This protein binds this small molecule.
Small molecule (SMILES): CC(=O)N[C@@H]1[C@@H](O[C@@H]2O[C@@H](C)[C@@H](O)[C@@H](O)[C@@H]2O)[C@H](O[C@@H]2O[C@H](CO)[C@H](O)[C@H](O[C@]3(C(=O)O)C[C@H](O)[C@@H](NC(C)=O)[C@H]([C@H](O)[C@H](O)CO)O3)[C@H]2O)[C@@H](CO)O[C@H]1O

Sequence of chain 1.A:
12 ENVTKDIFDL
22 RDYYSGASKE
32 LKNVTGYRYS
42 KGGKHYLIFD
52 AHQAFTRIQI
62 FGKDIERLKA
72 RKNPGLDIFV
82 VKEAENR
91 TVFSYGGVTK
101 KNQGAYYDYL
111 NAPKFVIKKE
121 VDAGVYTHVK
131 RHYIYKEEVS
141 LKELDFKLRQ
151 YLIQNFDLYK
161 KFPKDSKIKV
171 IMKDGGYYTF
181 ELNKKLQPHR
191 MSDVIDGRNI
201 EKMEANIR

Binding-site contacts:
Ligand atom O1 contacts residue GLN187 of chain 1.A at 3.0 Å (h-bond).
Ligand atom C1 contacts residue THR179 of chain 1.A at 3.6 Å.
Ligand atom C7 contacts residue TYR178 of chain 1.A at 3.8 Å (hydrophobic).
Ligand atom C3 contacts residue GLU181 of chain 1.A at 3.5 Å.
Ligand atom O8 contacts residue ARG190 of chain 1.A at 2.8 Å (salt-bridge).
Ligand atom C1 contacts residue GLN187 of chain 1.A at 3.9 Å.
Ligand atom O1A contacts residue THR179 of chain 1.A at 2.8 Å (h-bond).
Ligand atom C6 contacts residue THR179 of chain 1.A at 3.8 Å.
Ligand atom O6 contacts residue HIS189 of chain 1.A at 2.8 Å (h-bond).
Ligand atom C6 contacts residue ARG190 of chain 1.A at 3.9 Å.
Ligand atom C6 contacts residue HIS189 of chain 1.A at 3.7 Å.
Ligand atom C9 contacts residue LEU141 of chain 1.A at 3.9 Å (hydrophobic).
Ligand atom C4 contacts residue TYR177 of chain 1.A at 3.4 Å (hydrophobic).
Ligand atom O6 contacts residue ARG190 of chain 1.A at 3.6 Å.
Ligand atom N5 contacts residue TYR177 of chain 1.A at 3.0 Å (h-bond).
Ligand atom O3 contacts residue GLU181 of chain 1.A at 2.8 Å (salt-bridge).
Ligand atom O8 contacts residue TYR178 of chain 1.A at 3.0 Å.
Ligand atom O10 contacts residue TYR178 of chain 1.A at 3.8 Å.
Ligand atom O9 contacts residue ASP193 of chain 1.A at 2.6 Å (salt-bridge).
Ligand atom O1A contacts residue TYR178 of chain 1.A at 3.5 Å.
Ligand atom O1B contacts residue TYR177 of chain 1.A at 3.3 Å.
Ligand atom O5 contacts residue GLN187 of chain 1.A at 3.9 Å.
Ligand atom C8 contacts residue TYR178 of chain 1.A at 3.7 Å (hydrophobic).
Ligand atom C7 contacts residue GLN187 of chain 1.A at 3.6 Å.
Ligand atom O6 contacts residue GLU181 of chain 1.A at 3.9 Å.
Ligand atom C2 contacts residue GLN187 of chain 1.A at 3.9 Å.
Ligand atom C4 contacts residue GLU181 of chain 1.A at 3.9 Å.
Ligand atom C6 contacts residue TYR177 of chain 1.A at 3.6 Å (hydrophobic).
Ligand atom O9 contacts residue LEU141 of chain 1.A at 3.4 Å.
Ligand atom C5 contacts residue TYR177 of chain 1.A at 3.6 Å (hydrophobic).
Ligand atom O9 contacts residue ARG190 of chain 1.A at 2.9 Å (salt-bridge).
Ligand atom O5 contacts residue HIS189 of chain 1.A at 3.5 Å.
Ligand atom O7 contacts residue GLN187 of chain 1.A at 2.7 Å (h-bond).
Ligand atom O1B contacts residue THR179 of chain 1.A at 2.8 Å (h-bond).
Ligand atom O1A contacts residue ARG190 of chain 1.A at 3.4 Å (salt-bridge).
Ligand atom O6 contacts residue LYS184 of chain 1.A at 3.7 Å.
Ligand atom O2 contacts residue LYS184 of chain 1.A at 3.4 Å (salt-bridge).
Ligand atom C9 contacts residue ASP193 of chain 1.A at 3.2 Å.
Ligand atom O7 contacts residue LYS184 of chain 1.A at 3.5 Å (salt-bridge).
Ligand atom C8 contacts residue ARG190 of chain 1.A at 3.7 Å.